The protein below binds the small molecule below.
Small molecule (SMILES): CC[C@@H]1C(=O)OC[C@@H]1Cc1cncn1C

Binding-site contacts:
Ligand atom C4 contacts residue LEU348 of chain 1.A at 4.2 Å (hydrophobic).
Ligand atom O10 contacts residue PHE96 of chain 1.A at 4.0 Å.
Ligand atom C5 contacts residue LEU348 of chain 1.A at 4.3 Å (hydrophobic).
Ligand atom C13 contacts residue PHE85 of chain 1.A at 3.5 Å (hydrophobic).
Ligand atom C2 contacts residue THR283 of chain 1.A at 3.1 Å.
Ligand atom C2 contacts residue HEM1 of chain 1.I at 3.6 Å.
Ligand atom N1 contacts residue ALA279 of chain 1.A at 3.9 Å.
Ligand atom O15 contacts residue ASN275 of chain 1.A at 3.7 Å.
Ligand atom C2 contacts residue ALA279 of chain 1.A at 3.6 Å (hydrophobic).
Ligand atom C7 contacts residue LEU348 of chain 1.A at 3.9 Å (hydrophobic).
Ligand atom C14 contacts residue PHE187 of chain 1.A at 3.8 Å (hydrophobic).
Ligand atom C6 contacts residue PHE187 of chain 1.A at 3.5 Å (hydrophobic).
Ligand atom C14 contacts residue PHE278 of chain 1.A at 3.3 Å (hydrophobic).
Ligand atom C14 contacts residue PHE85 of chain 1.A at 3.5 Å (hydrophobic).
Ligand atom C9 contacts residue ALA95 of chain 1.A at 3.8 Å (hydrophobic).
Ligand atom N1 contacts residue THR283 of chain 1.A at 3.7 Å.
Ligand atom N3 contacts residue ALA279 of chain 1.A at 3.8 Å.
Ligand atom C6 contacts residue THR283 of chain 1.A at 3.4 Å.
Ligand atom C9 contacts residue ASN275 of chain 1.A at 4.2 Å.
Ligand atom C13 contacts residue PHE278 of chain 1.A at 4.3 Å (hydrophobic).
Ligand atom N3 contacts residue LEU344 of chain 1.A at 4.4 Å.
Ligand atom C11 contacts residue PHE96 of chain 1.A at 4.0 Å (hydrophobic).
Ligand atom O15 contacts residue PHE278 of chain 1.A at 4.0 Å.
Ligand atom N3 contacts residue THR283 of chain 1.A at 4.2 Å.
Ligand atom C4 contacts residue HEM1 of chain 1.I at 3.3 Å.
Ligand atom C6 contacts residue ALA279 of chain 1.A at 4.3 Å (hydrophobic).
Ligand atom O15 contacts residue PHE96 of chain 1.A at 3.9 Å.
Ligand atom O10 contacts residue ASN275 of chain 1.A at 3.4 Å.
Ligand atom O15 contacts residue PHE89 of chain 1.A at 3.3 Å.
Ligand atom C9 contacts residue ALA279 of chain 1.A at 4.3 Å (hydrophobic).
Ligand atom C5 contacts residue ALA279 of chain 1.A at 4.2 Å (hydrophobic).
Ligand atom C7 contacts residue PHE458 of chain 1.A at 4.4 Å (hydrophobic).
Ligand atom C4 contacts residue ALA279 of chain 1.A at 4.2 Å (hydrophobic).
Ligand atom C9 contacts residue PHE96 of chain 1.A at 4.3 Å (hydrophobic).
Ligand atom N3 contacts residue HEM1 of chain 1.I at 2.5 Å.
Ligand atom C8 contacts residue ALA279 of chain 1.A at 4.4 Å (hydrophobic).
Ligand atom O10 contacts residue ALA95 of chain 1.A at 4.0 Å.
Ligand atom C12 contacts residue PHE278 of chain 1.A at 4.1 Å (hydrophobic).
Ligand atom C11 contacts residue ASN275 of chain 1.A at 4.0 Å.
Ligand atom C11 contacts residue PHE278 of chain 1.A at 4.1 Å (hydrophobic).

Sequence of chain 1.A:
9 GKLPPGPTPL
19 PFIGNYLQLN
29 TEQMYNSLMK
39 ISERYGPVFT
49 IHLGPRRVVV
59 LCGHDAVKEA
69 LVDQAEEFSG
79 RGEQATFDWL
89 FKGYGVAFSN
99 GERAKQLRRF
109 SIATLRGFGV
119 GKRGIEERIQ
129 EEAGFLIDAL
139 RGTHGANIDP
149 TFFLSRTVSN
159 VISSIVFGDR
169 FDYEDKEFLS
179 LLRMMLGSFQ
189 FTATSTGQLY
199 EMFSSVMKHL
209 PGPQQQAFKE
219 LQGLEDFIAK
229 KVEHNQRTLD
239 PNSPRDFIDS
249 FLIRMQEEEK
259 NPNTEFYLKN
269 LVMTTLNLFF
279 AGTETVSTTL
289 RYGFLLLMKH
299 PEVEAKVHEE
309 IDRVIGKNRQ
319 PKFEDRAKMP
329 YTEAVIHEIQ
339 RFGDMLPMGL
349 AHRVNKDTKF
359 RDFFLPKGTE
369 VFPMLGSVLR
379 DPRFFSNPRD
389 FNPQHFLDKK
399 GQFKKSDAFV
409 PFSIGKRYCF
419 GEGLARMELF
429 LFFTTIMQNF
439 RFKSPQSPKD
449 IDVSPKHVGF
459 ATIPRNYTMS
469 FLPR